Binding-site contacts:
Ligand atom O6 contacts residue ILE55 of chain 4.A at 3.6 Å.
Ligand atom C5 contacts residue PHE160 of chain 3.A at 3.4 Å (hydrophobic).
Ligand atom N1 contacts residue PHE160 of chain 3.A at 3.6 Å.
Ligand atom O2 contacts residue ARG177 of chain 3.A at 2.8 Å (salt-bridge).
Ligand atom O6 contacts residue GLN229 of chain 3.A at 2.9 Å (h-bond).
Ligand atom O2 contacts residue GLN229 of chain 3.A at 3.8 Å.
Ligand atom C2 contacts residue PHE160 of chain 3.A at 3.6 Å (hydrophobic).
Ligand atom C2 contacts residue ASN255 of chain 3.A at 3.9 Å.
Ligand atom C6 contacts residue GLN229 of chain 3.A at 3.7 Å.
Ligand atom N7 contacts residue THR58 of chain 4.A at 2.8 Å (h-bond).
Ligand atom N1 contacts residue GLN229 of chain 3.A at 2.9 Å (h-bond).
Ligand atom C2 contacts residue ARG177 of chain 3.A at 3.5 Å.
Ligand atom C4 contacts residue ARG177 of chain 3.A at 3.7 Å.
Ligand atom C4 contacts residue OXY1 of chain 3.D at 3.5 Å.
Ligand atom O6 contacts residue TYR9 of chain 4.A at 3.8 Å.
Ligand atom O2 contacts residue PHE160 of chain 3.A at 3.9 Å.
Ligand atom N3 contacts residue ASN255 of chain 3.A at 3.4 Å (h-bond).
Ligand atom C6 contacts residue OXY1 of chain 3.D at 3.7 Å.
Ligand atom C6 contacts residue PHE160 of chain 3.A at 3.5 Å (hydrophobic).
Ligand atom C2 contacts residue GLN229 of chain 3.A at 3.9 Å.
Ligand atom N7 contacts residue OXY1 of chain 3.D at 3.8 Å.
Ligand atom N9 contacts residue PHE160 of chain 3.A at 3.5 Å.
Ligand atom N8 contacts residue OXY1 of chain 3.D at 3.8 Å.
Ligand atom N9 contacts residue OXY1 of chain 3.D at 3.6 Å (h-bond).
Ligand atom N3 contacts residue ARG177 of chain 3.A at 3.0 Å (salt-bridge).
Ligand atom N3 contacts residue PHE160 of chain 3.A at 3.7 Å.
Ligand atom N8 contacts residue LEU171 of chain 3.A at 3.8 Å.
Ligand atom N3 contacts residue OXY1 of chain 3.D at 3.9 Å.
Ligand atom C4 contacts residue PHE160 of chain 3.A at 3.4 Å (hydrophobic).
Ligand atom N8 contacts residue ALA57 of chain 4.A at 3.8 Å.
Ligand atom N8 contacts residue PHE160 of chain 3.A at 3.7 Å.
Ligand atom N8 contacts residue THR58 of chain 4.A at 3.3 Å (h-bond).
Ligand atom O6 contacts residue THR58 of chain 4.A at 3.8 Å.
Ligand atom O2 contacts residue VAL228 of chain 3.A at 2.9 Å (h-bond).
Ligand atom N7 contacts residue PHE160 of chain 3.A at 3.7 Å.
Ligand atom O2 contacts residue SER227 of chain 3.A at 3.5 Å.
Ligand atom N7 contacts residue ALA57 of chain 4.A at 3.5 Å.
Ligand atom C4 contacts residue ASN255 of chain 3.A at 3.9 Å.
Ligand atom N8 contacts residue ASP59 of chain 4.A at 3.8 Å.
Ligand atom C5 contacts residue OXY1 of chain 3.D at 3.5 Å.

Sequence of chain 4.A:
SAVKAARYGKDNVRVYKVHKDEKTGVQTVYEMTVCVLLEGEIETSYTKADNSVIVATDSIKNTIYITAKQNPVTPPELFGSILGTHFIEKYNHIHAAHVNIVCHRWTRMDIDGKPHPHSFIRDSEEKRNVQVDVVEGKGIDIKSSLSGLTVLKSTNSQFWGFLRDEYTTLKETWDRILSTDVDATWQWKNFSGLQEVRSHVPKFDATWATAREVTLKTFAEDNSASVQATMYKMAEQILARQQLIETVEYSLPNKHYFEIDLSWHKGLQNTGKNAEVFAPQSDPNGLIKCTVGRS

A protein and the small-molecule ligand that binds it are described below.
Small molecule (SMILES): O=c1[nH]c(=O)c2nn[nH]c2[nH]1

Sequence of chain 3.A:
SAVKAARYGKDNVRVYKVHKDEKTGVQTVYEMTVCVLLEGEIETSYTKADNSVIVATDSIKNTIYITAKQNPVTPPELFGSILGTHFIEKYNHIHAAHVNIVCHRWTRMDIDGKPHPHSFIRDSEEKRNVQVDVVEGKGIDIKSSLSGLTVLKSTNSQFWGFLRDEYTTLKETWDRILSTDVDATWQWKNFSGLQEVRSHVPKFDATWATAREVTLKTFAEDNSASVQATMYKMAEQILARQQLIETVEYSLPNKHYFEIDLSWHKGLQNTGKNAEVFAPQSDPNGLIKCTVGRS